Binding-site contacts:
Ligand atom C7 contacts residue ASN52 of chain 1.C at 3.7 Å.
Ligand atom N2 contacts residue ASN52 of chain 1.C at 3.0 Å (h-bond).
Ligand atom O7 contacts residue ASN52 of chain 1.C at 4.0 Å.
Ligand atom O6 contacts residue ASN52 of chain 1.C at 4.4 Å.
Ligand atom C5 contacts residue ASN52 of chain 1.C at 3.6 Å.
Ligand atom C2 contacts residue ASN52 of chain 1.C at 2.5 Å.
Ligand atom O5 contacts residue ASN52 of chain 1.C at 2.3 Å (h-bond).
Ligand atom C1 contacts residue ASN52 of chain 1.C at 1.4 Å.
Ligand atom C8 contacts residue TYR50 of chain 1.C at 4.4 Å (hydrophobic).
Ligand atom C3 contacts residue ASN52 of chain 1.C at 3.8 Å.
Ligand atom C4 contacts residue ASN52 of chain 1.C at 4.2 Å.
Ligand atom O6 contacts residue GLN19 of chain 1.C at 3.8 Å.

Sequence of chain 1.C:
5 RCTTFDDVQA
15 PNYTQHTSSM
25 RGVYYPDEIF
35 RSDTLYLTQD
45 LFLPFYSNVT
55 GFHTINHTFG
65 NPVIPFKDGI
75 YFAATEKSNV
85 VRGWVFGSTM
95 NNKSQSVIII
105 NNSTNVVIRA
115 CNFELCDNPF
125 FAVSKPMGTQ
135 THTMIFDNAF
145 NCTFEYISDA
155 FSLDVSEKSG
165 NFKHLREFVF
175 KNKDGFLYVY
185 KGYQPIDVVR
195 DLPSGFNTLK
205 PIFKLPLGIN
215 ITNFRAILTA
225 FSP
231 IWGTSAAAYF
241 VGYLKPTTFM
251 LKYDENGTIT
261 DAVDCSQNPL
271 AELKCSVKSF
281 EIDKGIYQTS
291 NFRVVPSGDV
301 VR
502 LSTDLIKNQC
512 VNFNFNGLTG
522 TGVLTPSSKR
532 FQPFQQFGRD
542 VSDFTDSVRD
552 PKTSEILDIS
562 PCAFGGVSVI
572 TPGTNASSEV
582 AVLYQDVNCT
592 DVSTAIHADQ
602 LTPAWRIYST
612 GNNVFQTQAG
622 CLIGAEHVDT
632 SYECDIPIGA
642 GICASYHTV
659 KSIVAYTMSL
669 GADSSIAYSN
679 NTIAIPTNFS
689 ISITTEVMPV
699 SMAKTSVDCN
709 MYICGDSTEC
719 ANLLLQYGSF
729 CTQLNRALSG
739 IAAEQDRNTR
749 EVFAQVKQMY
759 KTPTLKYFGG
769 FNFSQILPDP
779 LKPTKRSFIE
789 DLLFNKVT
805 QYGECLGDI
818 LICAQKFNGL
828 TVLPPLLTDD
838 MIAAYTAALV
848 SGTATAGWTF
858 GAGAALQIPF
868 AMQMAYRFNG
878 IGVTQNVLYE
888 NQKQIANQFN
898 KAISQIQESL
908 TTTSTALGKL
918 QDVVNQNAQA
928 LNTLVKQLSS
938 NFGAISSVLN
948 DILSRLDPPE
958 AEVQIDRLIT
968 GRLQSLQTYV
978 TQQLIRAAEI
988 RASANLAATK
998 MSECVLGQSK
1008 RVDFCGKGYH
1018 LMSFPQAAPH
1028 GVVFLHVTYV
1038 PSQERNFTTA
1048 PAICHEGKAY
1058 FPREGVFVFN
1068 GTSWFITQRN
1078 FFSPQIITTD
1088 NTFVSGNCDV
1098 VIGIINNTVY

The small molecule below binds the protein below.
Small molecule (SMILES): CC(=O)N[C@@H]1[C@@H](O)[C@H](O)[C@@H](CO)O[C@H]1O